The protein below binds the small molecule below.
Small molecule (SMILES): NC(N)=NCCC[C@H](NC(=O)[C@@H]1CCCN1)C(=O)N[C@H](C=O)CC1=NC=NC1

Sequence of chain 35.T:
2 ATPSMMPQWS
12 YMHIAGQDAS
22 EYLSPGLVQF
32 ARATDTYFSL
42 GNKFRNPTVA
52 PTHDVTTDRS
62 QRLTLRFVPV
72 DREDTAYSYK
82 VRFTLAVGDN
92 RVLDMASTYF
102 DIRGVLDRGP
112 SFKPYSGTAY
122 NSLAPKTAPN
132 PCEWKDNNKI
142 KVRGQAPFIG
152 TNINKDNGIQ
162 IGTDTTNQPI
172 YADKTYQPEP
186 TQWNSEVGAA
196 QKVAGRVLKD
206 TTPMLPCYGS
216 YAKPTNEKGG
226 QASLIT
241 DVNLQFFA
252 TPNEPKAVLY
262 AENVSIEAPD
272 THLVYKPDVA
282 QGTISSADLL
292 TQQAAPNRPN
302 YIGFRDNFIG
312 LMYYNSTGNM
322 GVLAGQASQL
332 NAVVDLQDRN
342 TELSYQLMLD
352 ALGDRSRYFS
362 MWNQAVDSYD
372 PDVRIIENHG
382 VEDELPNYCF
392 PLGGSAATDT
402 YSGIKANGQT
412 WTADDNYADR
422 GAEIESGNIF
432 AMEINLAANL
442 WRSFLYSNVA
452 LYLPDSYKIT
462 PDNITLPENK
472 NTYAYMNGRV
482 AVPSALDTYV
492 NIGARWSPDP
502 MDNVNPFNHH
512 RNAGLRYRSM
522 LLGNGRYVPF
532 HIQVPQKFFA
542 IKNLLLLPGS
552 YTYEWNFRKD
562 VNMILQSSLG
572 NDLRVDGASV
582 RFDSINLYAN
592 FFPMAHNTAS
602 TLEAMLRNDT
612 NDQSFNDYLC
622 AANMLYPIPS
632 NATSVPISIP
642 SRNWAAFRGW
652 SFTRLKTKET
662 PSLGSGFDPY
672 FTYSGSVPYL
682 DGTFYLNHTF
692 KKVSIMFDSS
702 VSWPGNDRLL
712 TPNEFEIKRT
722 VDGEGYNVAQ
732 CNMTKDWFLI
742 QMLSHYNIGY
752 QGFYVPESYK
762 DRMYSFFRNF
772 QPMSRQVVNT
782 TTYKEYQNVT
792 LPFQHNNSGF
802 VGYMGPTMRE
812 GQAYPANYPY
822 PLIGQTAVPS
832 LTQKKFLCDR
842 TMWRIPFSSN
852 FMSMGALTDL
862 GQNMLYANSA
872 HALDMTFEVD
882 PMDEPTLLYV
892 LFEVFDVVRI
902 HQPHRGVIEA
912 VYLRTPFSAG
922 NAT

Sequence of chain 35.V:
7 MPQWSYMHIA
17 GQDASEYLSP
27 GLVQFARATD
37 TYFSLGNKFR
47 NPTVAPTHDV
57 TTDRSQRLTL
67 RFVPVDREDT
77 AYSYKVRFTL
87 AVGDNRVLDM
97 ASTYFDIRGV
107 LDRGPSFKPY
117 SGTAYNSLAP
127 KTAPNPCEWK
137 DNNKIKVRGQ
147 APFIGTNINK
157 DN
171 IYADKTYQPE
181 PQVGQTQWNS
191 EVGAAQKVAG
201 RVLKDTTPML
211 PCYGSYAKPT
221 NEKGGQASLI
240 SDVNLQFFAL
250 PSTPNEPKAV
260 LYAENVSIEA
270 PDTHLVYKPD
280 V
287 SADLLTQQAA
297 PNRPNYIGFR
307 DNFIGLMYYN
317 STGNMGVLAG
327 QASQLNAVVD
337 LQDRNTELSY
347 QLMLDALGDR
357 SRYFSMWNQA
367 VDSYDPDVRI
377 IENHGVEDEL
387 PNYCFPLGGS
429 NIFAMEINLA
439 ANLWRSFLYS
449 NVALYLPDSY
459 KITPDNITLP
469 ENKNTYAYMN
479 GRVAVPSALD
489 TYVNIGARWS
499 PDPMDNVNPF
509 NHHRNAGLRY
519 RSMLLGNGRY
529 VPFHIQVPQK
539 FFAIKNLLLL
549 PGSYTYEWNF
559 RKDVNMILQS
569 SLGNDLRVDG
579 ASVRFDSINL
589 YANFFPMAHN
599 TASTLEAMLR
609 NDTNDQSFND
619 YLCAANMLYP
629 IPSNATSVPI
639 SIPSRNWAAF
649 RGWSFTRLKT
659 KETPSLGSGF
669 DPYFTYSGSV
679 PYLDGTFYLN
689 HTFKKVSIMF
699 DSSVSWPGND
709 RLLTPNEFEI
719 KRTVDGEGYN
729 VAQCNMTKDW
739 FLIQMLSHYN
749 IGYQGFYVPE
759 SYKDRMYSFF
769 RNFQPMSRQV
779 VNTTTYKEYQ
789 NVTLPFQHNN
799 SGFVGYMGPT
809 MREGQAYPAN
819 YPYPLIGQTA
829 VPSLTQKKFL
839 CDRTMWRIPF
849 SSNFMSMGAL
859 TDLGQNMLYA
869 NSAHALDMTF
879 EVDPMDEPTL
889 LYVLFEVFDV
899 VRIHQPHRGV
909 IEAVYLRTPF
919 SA

Binding-site contacts:
Ligand atom N contacts residue TYR619 of chain 35.T at 3.7 Å.
Ligand atom CG contacts residue ARG46 of chain 35.V at 3.7 Å.
Ligand atom O contacts residue ARG845 of chain 35.T at 4.2 Å.
Ligand atom CE1 contacts residue LEU348 of chain 35.T at 4.0 Å (hydrophobic).
Ligand atom N contacts residue ASN617 of chain 35.T at 2.8 Å (h-bond).
Ligand atom N contacts residue CYS621 of chain 35.T at 3.2 Å (h-bond).
Ligand atom CB contacts residue TYR619 of chain 35.T at 3.1 Å (hydrophobic).
Ligand atom CG contacts residue ASN617 of chain 35.T at 3.6 Å.
Ligand atom C contacts residue ARG649 of chain 35.T at 3.8 Å.
Ligand atom CB contacts residue PHE896 of chain 35.T at 3.9 Å (hydrophobic).
Ligand atom N contacts residue ARG649 of chain 35.T at 3.8 Å.
Ligand atom CA contacts residue ASN617 of chain 35.T at 4.2 Å.
Ligand atom CD contacts residue ASN617 of chain 35.T at 2.8 Å.
Ligand atom CD contacts residue CYS621 of chain 35.T at 4.2 Å (hydrophobic).
Ligand atom CD contacts residue ARG46 of chain 35.V at 3.9 Å.
Ligand atom CB contacts residue GLU894 of chain 35.T at 4.2 Å.
Ligand atom CE1 contacts residue GLU894 of chain 35.T at 4.3 Å.
Ligand atom CA contacts residue ARG649 of chain 35.T at 3.9 Å.
Ligand atom ND1 contacts residue LEU348 of chain 35.T at 4.2 Å.
Ligand atom CB contacts residue CYS621 of chain 35.T at 3.7 Å (hydrophobic).
Ligand atom CE1 contacts residue MET843 of chain 35.T at 4.1 Å (hydrophobic).
Ligand atom CD2 contacts residue ARG845 of chain 35.T at 3.8 Å.
Ligand atom O contacts residue TYR619 of chain 35.T at 3.9 Å.
Ligand atom CB contacts residue TYR619 of chain 35.T at 4.0 Å (hydrophobic).
Ligand atom CB contacts residue ARG649 of chain 35.T at 3.8 Å.
Ligand atom CA contacts residue TYR619 of chain 35.T at 3.8 Å (hydrophobic).
Ligand atom N contacts residue TYR619 of chain 35.T at 3.4 Å.
Ligand atom O contacts residue ARG649 of chain 35.T at 3.2 Å (salt-bridge).
Ligand atom N contacts residue ASP618 of chain 35.T at 3.5 Å (salt-bridge).
Ligand atom ND1 contacts residue GLU894 of chain 35.T at 3.9 Å.
Ligand atom C contacts residue TYR619 of chain 35.T at 3.4 Å (hydrophobic).
Ligand atom CG contacts residue GLU894 of chain 35.T at 3.8 Å.
Ligand atom CG contacts residue PHE896 of chain 35.T at 3.4 Å (hydrophobic).
Ligand atom C contacts residue ASN617 of chain 35.T at 4.2 Å.
Ligand atom CA contacts residue CYS621 of chain 35.T at 3.1 Å (hydrophobic).
Ligand atom CB contacts residue ARG649 of chain 35.T at 3.6 Å.
Ligand atom CA contacts residue TYR619 of chain 35.T at 3.6 Å (hydrophobic).
Ligand atom CA contacts residue ARG649 of chain 35.T at 4.0 Å.
Ligand atom C contacts residue ARG649 of chain 35.T at 4.2 Å.
Ligand atom CD2 contacts residue GLU894 of chain 35.T at 4.2 Å.